The small molecule below binds the protein below.
Small molecule (SMILES): CC(=O)N[C@H]1[C@H](O[C@H]2[C@H](O)[C@@H](NC(C)=O)CO[C@@H]2CO)O[C@H](CO)[C@@H](O)[C@@H]1O

Sequence of chain 1.E:
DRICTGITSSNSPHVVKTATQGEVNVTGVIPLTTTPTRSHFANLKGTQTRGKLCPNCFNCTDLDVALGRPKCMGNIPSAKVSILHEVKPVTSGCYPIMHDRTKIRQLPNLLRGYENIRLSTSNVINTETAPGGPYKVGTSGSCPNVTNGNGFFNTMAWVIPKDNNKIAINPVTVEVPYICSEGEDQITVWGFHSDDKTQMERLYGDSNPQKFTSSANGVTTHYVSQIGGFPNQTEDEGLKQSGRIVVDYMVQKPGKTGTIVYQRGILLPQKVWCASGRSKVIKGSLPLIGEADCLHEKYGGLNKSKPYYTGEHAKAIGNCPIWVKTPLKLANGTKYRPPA

Binding-site contacts:
Ligand atom C1 contacts residue SER12 of chain 1.E at 3.5 Å.
Ligand atom C5 contacts residue PRO13 of chain 1.E at 3.9 Å (hydrophobic).
Ligand atom C6 contacts residue VAL15 of chain 1.E at 4.1 Å (hydrophobic).
Ligand atom O5 contacts residue ASN25 of chain 1.E at 2.4 Å (h-bond).
Ligand atom O5 contacts residue SER12 of chain 1.E at 3.9 Å.
Ligand atom C8 contacts residue TYR336 of chain 1.E at 3.6 Å (hydrophobic).
Ligand atom N2 contacts residue SER12 of chain 1.E at 4.0 Å.
Ligand atom O7 contacts residue SER12 of chain 1.E at 3.2 Å (h-bond).
Ligand atom N2 contacts residue ASN25 of chain 1.E at 2.9 Å (h-bond).
Ligand atom O5 contacts residue VAL15 of chain 1.E at 3.5 Å.
Ligand atom C5 contacts residue VAL15 of chain 1.E at 4.2 Å (hydrophobic).
Ligand atom C2 contacts residue ASN25 of chain 1.E at 2.5 Å.
Ligand atom C5 contacts residue ASN25 of chain 1.E at 3.7 Å.
Ligand atom C2 contacts residue SER12 of chain 1.E at 3.7 Å.
Ligand atom C1 contacts residue ASN25 of chain 1.E at 1.4 Å.
Ligand atom C7 contacts residue ASN25 of chain 1.E at 3.4 Å.
Ligand atom O6 contacts residue PRO13 of chain 1.E at 2.6 Å (h-bond).
Ligand atom C4 contacts residue ASN25 of chain 1.E at 4.3 Å.
Ligand atom C1 contacts residue PRO13 of chain 1.E at 4.2 Å (hydrophobic).
Ligand atom C6 contacts residue PRO13 of chain 1.E at 3.5 Å (hydrophobic).
Ligand atom O7 contacts residue ASN25 of chain 1.E at 3.7 Å.
Ligand atom C1 contacts residue VAL15 of chain 1.E at 4.2 Å (hydrophobic).
Ligand atom O5 contacts residue PRO13 of chain 1.E at 3.2 Å (h-bond).
Ligand atom C8 contacts residue ASN25 of chain 1.E at 4.5 Å.
Ligand atom C3 contacts residue ASN25 of chain 1.E at 3.8 Å.
Ligand atom C7 contacts residue SER12 of chain 1.E at 3.8 Å.